A small-molecule ligand and the protein it binds are described below.
Small molecule (SMILES): N=C(N)c1ccncc1

Binding-site contacts:
Ligand atom CI1 contacts residue LYS247 of chain 1.A at 1.3 Å.
Ligand atom CI5 contacts residue LYS247 of chain 1.A at 4.0 Å.
Ligand atom CI3 contacts residue LYS247 of chain 1.A at 3.6 Å.
Ligand atom NI1 contacts residue LYS247 of chain 1.A at 2.2 Å (salt-bridge).
Ligand atom CI2 contacts residue LYS247 of chain 1.A at 2.3 Å.
Ligand atom CI6 contacts residue LYS247 of chain 1.A at 2.6 Å.

Sequence of chain 1.A:
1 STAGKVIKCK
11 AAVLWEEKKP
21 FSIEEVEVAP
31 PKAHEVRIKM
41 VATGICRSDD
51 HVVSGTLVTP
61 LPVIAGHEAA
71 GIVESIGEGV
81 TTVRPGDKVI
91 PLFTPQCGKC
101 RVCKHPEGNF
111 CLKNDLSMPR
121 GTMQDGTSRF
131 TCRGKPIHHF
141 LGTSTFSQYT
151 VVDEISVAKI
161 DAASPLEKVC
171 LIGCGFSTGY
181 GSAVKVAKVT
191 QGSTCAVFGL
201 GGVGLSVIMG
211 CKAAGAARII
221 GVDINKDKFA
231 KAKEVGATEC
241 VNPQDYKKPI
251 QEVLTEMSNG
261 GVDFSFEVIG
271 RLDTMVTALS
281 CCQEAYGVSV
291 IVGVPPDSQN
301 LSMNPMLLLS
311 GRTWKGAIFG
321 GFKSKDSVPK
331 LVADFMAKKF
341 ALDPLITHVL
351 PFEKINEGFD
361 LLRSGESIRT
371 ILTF